The small molecule below binds the protein below.
Small molecule (SMILES): CC(=O)N[C@@H]1[C@@H](O)[C@H](O)[C@@H](CO)O[C@H]1O

Binding-site contacts:
Ligand atom C7 contacts residue ASN93 of chain 1.B at 3.2 Å.
Ligand atom C8 contacts residue ASN93 of chain 1.B at 3.6 Å.
Ligand atom O6 contacts residue VAL91 of chain 1.B at 3.7 Å.
Ligand atom C8 contacts residue LYS37 of chain 1.B at 4.2 Å.
Ligand atom C3 contacts residue ASN93 of chain 1.B at 3.8 Å.
Ligand atom O7 contacts residue ASN93 of chain 1.B at 3.7 Å.
Ligand atom O5 contacts residue VAL91 of chain 1.B at 4.0 Å.
Ligand atom C1 contacts residue PHE107 of chain 1.B at 4.5 Å (hydrophobic).
Ligand atom O5 contacts residue TRP92 of chain 1.B at 4.5 Å.
Ligand atom C4 contacts residue ASN93 of chain 1.B at 4.2 Å.
Ligand atom C2 contacts residue ARG96 of chain 1.B at 4.0 Å.
Ligand atom C2 contacts residue TRP92 of chain 1.B at 4.3 Å (hydrophobic).
Ligand atom C7 contacts residue ARG96 of chain 1.B at 4.2 Å.
Ligand atom O5 contacts residue ASN93 of chain 1.B at 2.4 Å (h-bond).
Ligand atom C5 contacts residue ASN93 of chain 1.B at 3.7 Å.
Ligand atom C8 contacts residue ARG96 of chain 1.B at 4.0 Å.
Ligand atom C6 contacts residue PHE107 of chain 1.B at 3.8 Å (hydrophobic).
Ligand atom C1 contacts residue ASN93 of chain 1.B at 1.4 Å.
Ligand atom C5 contacts residue PHE107 of chain 1.B at 4.4 Å (hydrophobic).
Ligand atom N2 contacts residue ARG96 of chain 1.B at 3.4 Å (salt-bridge).
Ligand atom C1 contacts residue TRP92 of chain 1.B at 4.1 Å (hydrophobic).
Ligand atom N2 contacts residue ASN93 of chain 1.B at 2.9 Å (h-bond).
Ligand atom C2 contacts residue ASN93 of chain 1.B at 2.5 Å.
Ligand atom O6 contacts residue PHE107 of chain 1.B at 4.3 Å.
Ligand atom O5 contacts residue PHE107 of chain 1.B at 3.8 Å.

Sequence of chain 1.B:
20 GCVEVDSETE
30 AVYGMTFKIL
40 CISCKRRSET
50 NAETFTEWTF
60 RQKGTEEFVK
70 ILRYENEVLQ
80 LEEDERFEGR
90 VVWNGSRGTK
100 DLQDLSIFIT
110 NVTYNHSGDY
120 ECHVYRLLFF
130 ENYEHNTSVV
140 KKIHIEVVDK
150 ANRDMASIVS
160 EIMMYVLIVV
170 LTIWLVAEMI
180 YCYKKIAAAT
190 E